Sequence of chain 1.B:
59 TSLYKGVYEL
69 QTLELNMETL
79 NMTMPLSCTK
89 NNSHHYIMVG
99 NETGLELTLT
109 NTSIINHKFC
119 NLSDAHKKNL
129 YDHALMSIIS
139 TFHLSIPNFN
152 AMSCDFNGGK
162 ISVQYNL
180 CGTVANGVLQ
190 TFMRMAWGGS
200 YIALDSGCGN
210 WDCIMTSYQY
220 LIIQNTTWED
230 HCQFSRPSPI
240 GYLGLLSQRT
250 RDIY

A protein and the small-molecule ligand that binds it are described below.
Small molecule (SMILES): CC(=O)N[C@H]1[C@H](O[C@H]2[C@H](O)[C@@H](NC(C)=O)CO[C@@H]2CO)O[C@H](CO)[C@@H](O[C@@H]2O[C@H](CO)[C@@H](O)[C@H](O[C@H]3O[C@H](CO)[C@@H](O)[C@H](O)[C@@H]3O)[C@@H]2O)[C@@H]1O

Binding-site contacts:
Ligand atom O5 contacts residue GLN218 of chain 1.B at 3.2 Å (h-bond).
Ligand atom O5 contacts residue SER216 of chain 1.B at 3.9 Å.
Ligand atom C6 contacts residue GLN218 of chain 1.B at 3.9 Å.
Ligand atom C3 contacts residue ASN109 of chain 1.B at 3.8 Å.
Ligand atom C3 contacts residue SER216 of chain 1.B at 3.8 Å.
Ligand atom C4 contacts residue ASN109 of chain 1.B at 4.2 Å.
Ligand atom C2 contacts residue SER216 of chain 1.B at 4.2 Å.
Ligand atom C8 contacts residue TYR217 of chain 1.B at 3.7 Å (hydrophobic).
Ligand atom C5 contacts residue ASN109 of chain 1.B at 3.7 Å.
Ligand atom C1 contacts residue GLN218 of chain 1.B at 3.9 Å.
Ligand atom C1 contacts residue SER216 of chain 1.B at 3.5 Å.
Ligand atom C4 contacts residue SER216 of chain 1.B at 4.4 Å.
Ligand atom C7 contacts residue ASN109 of chain 1.B at 3.2 Å.
Ligand atom C2 contacts residue ASN109 of chain 1.B at 2.4 Å.
Ligand atom N2 contacts residue SER216 of chain 1.B at 4.4 Å.
Ligand atom C5 contacts residue SER216 of chain 1.B at 3.7 Å.
Ligand atom C5 contacts residue GLN218 of chain 1.B at 4.0 Å.
Ligand atom O6 contacts residue GLN218 of chain 1.B at 4.1 Å.
Ligand atom C8 contacts residue ASN109 of chain 1.B at 4.4 Å.
Ligand atom N2 contacts residue ASN109 of chain 1.B at 2.9 Å (h-bond).
Ligand atom C1 contacts residue ASN109 of chain 1.B at 1.4 Å.
Ligand atom O4 contacts residue SER216 of chain 1.B at 4.3 Å.
Ligand atom O7 contacts residue ASN109 of chain 1.B at 3.2 Å (h-bond).
Ligand atom O3 contacts residue SER216 of chain 1.B at 4.2 Å.
Ligand atom O5 contacts residue ASN109 of chain 1.B at 2.4 Å (h-bond).